This protein binds this small molecule.
Small molecule (SMILES): CN1CC[C@@H](C(=O)Nc2cncc3ccccc23)c2cc(Cl)ccc21

Binding-site contacts:
Ligand atom O contacts residue GLU166 of chain 1.B at 3.2 Å (salt-bridge).
Ligand atom C7 contacts residue LEU141 of chain 1.B at 3.7 Å (hydrophobic).
Ligand atom C16 contacts residue MET165 of chain 1.B at 3.6 Å (hydrophobic).
Ligand atom C6 contacts residue GLU166 of chain 1.B at 3.8 Å.
Ligand atom C7 contacts residue PHE140 of chain 1.B at 3.4 Å (hydrophobic).
Ligand atom C15 contacts residue HIS164 of chain 1.B at 3.3 Å.
Ligand atom N2 contacts residue SER144 of chain 1.B at 3.5 Å (h-bond).
Ligand atom C6 contacts residue CYS145 of chain 1.B at 3.8 Å (hydrophobic).
Ligand atom N2 contacts residue PHE140 of chain 1.B at 3.8 Å.
Ligand atom C6 contacts residue MET165 of chain 1.B at 4.0 Å (hydrophobic).
Ligand atom N2 contacts residue HIS163 of chain 1.B at 2.7 Å (h-bond).
Ligand atom C8 contacts residue GLU166 of chain 1.B at 3.7 Å.
Ligand atom C9 contacts residue LEU141 of chain 1.B at 3.7 Å (hydrophobic).
Ligand atom CL contacts residue HIS41 of chain 1.B at 3.6 Å.
Ligand atom C17 contacts residue ARG188 of chain 1.B at 3.9 Å.
Ligand atom CL contacts residue ASP187 of chain 1.B at 3.4 Å.
Ligand atom C12 contacts residue ASN142 of chain 1.B at 3.9 Å.
Ligand atom O contacts residue MET165 of chain 1.B at 3.3 Å.
Ligand atom C contacts residue GLN189 of chain 1.B at 3.1 Å.
Ligand atom C7 contacts residue GLU166 of chain 1.B at 3.5 Å.
Ligand atom N2 contacts residue GLU166 of chain 1.B at 3.9 Å.
Ligand atom C8 contacts residue LEU141 of chain 1.B at 3.7 Å (hydrophobic).
Ligand atom C15 contacts residue HIS41 of chain 1.B at 3.8 Å.
Ligand atom C6 contacts residue HIS163 of chain 1.B at 3.1 Å.
Ligand atom CL contacts residue HIS164 of chain 1.B at 3.9 Å.
Ligand atom N1 contacts residue CYS145 of chain 1.B at 3.7 Å.
Ligand atom C15 contacts residue MET165 of chain 1.B at 3.6 Å (hydrophobic).
Ligand atom C18 contacts residue MET49 of chain 1.B at 3.9 Å (hydrophobic).
Ligand atom C16 contacts residue MET49 of chain 1.B at 3.6 Å (hydrophobic).
Ligand atom C8 contacts residue PHE140 of chain 1.B at 3.9 Å (hydrophobic).
Ligand atom CL contacts residue MET165 of chain 1.B at 3.8 Å.
Ligand atom C9 contacts residue GLU166 of chain 1.B at 3.4 Å.
Ligand atom C8 contacts residue ASN142 of chain 1.B at 3.9 Å.
Ligand atom C10 contacts residue ASN142 of chain 1.B at 3.9 Å.
Ligand atom C9 contacts residue ASN142 of chain 1.B at 3.7 Å.
Ligand atom C17 contacts residue MET165 of chain 1.B at 3.7 Å (hydrophobic).
Ligand atom C9 contacts residue PHE140 of chain 1.B at 3.6 Å (hydrophobic).
Ligand atom C7 contacts residue SER144 of chain 1.B at 3.9 Å.
Ligand atom C17 contacts residue MET49 of chain 1.B at 3.4 Å (hydrophobic).
Ligand atom C7 contacts residue HIS163 of chain 1.B at 3.8 Å.

Sequence of chain 1.A:
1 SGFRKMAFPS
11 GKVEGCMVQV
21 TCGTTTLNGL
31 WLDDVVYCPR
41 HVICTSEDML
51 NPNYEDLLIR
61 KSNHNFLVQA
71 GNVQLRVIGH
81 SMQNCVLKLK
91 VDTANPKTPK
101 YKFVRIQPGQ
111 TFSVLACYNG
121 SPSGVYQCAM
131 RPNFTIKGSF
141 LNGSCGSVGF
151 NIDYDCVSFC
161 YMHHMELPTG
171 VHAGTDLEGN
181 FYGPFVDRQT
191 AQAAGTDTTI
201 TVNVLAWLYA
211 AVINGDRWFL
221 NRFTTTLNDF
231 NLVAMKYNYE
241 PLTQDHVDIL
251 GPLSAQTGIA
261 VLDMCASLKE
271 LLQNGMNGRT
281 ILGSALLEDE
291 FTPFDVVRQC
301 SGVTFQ

Sequence of chain 1.B:
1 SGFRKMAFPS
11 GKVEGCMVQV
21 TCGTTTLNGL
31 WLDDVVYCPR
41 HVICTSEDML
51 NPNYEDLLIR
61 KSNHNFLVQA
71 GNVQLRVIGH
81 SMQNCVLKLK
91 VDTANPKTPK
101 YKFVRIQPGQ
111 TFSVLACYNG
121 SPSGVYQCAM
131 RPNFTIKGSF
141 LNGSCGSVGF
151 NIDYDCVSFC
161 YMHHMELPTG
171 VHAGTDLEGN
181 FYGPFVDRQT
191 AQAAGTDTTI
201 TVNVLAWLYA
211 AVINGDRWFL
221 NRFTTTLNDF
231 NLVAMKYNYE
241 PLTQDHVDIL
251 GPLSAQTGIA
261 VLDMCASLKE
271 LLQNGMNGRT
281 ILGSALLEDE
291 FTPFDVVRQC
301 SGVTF